A small-molecule ligand and the protein it binds are described below.
Small molecule (SMILES): Nc1ncnc2c1ncn2[C@@H]1O[C@H](CO[P](=O)(O)O[P](=O)(O)OC[C@H]2O[C@@H](O)[C@H](O)[C@@H]2O)[C@@H](O)[C@H]1O

Binding-site contacts:
Ligand atom C2D contacts residue ASP696 of chain 1.A at 2.5 Å.
Ligand atom O4D contacts residue DDE699 of chain 1.A at 2.4 Å (h-bond).
Ligand atom O3D contacts residue DDE699 of chain 1.A at 3.9 Å.
Ligand atom C3D contacts residue ILE698 of chain 1.A at 3.9 Å (hydrophobic).
Ligand atom C1D contacts residue DDE699 of chain 1.A at 1.4 Å.
Ligand atom C5 contacts residue ASP696 of chain 1.A at 4.4 Å.
Ligand atom O3D contacts residue ILE698 of chain 1.A at 4.1 Å.
Ligand atom PB contacts residue DDE699 of chain 1.A at 4.1 Å.
Ligand atom C4D contacts residue ASP696 of chain 1.A at 3.4 Å.
Ligand atom C2D contacts residue ILE698 of chain 1.A at 3.8 Å (hydrophobic).
Ligand atom O1B contacts residue DDE699 of chain 1.A at 4.1 Å.
Ligand atom C5D contacts residue ASP696 of chain 1.A at 4.5 Å.
Ligand atom O3D contacts residue HIS694 of chain 1.A at 3.6 Å.
Ligand atom N7 contacts residue ASP696 of chain 1.A at 3.8 Å.
Ligand atom C1D contacts residue ILE698 of chain 1.A at 2.8 Å (hydrophobic).
Ligand atom O3D contacts residue ASP696 of chain 1.A at 1.2 Å.
Ligand atom C1D contacts residue ASP696 of chain 1.A at 4.0 Å.
Ligand atom O2B contacts residue DDE699 of chain 1.A at 2.9 Å.
Ligand atom C3D contacts residue DDE699 of chain 1.A at 3.4 Å.
Ligand atom O4D contacts residue ASP696 of chain 1.A at 4.2 Å.
Ligand atom C8 contacts residue ASP696 of chain 1.A at 4.4 Å.
Ligand atom C4D contacts residue ILE698 of chain 1.A at 3.5 Å (hydrophobic).
Ligand atom C3D contacts residue ASP696 of chain 1.A at 2.2 Å.
Ligand atom C2D contacts residue DDE699 of chain 1.A at 2.5 Å.
Ligand atom O5D contacts residue DDE699 of chain 1.A at 3.9 Å.
Ligand atom O2D contacts residue ILE698 of chain 1.A at 4.1 Å.
Ligand atom C4D contacts residue DDE699 of chain 1.A at 3.5 Å.
Ligand atom C3D contacts residue HIS694 of chain 1.A at 4.1 Å.
Ligand atom O2' contacts residue DDE699 of chain 1.A at 4.2 Å.
Ligand atom O2D contacts residue ASP696 of chain 1.A at 2.1 Å (salt-bridge).
Ligand atom C3' contacts residue DDE699 of chain 1.A at 4.5 Å.
Ligand atom O2D contacts residue HIS694 of chain 1.A at 2.1 Å (h-bond).
Ligand atom O2D contacts residue DDE699 of chain 1.A at 2.7 Å.
Ligand atom O4D contacts residue ILE698 of chain 1.A at 2.7 Å.
Ligand atom C2D contacts residue HIS694 of chain 1.A at 3.5 Å.

Sequence of chain 1.A:
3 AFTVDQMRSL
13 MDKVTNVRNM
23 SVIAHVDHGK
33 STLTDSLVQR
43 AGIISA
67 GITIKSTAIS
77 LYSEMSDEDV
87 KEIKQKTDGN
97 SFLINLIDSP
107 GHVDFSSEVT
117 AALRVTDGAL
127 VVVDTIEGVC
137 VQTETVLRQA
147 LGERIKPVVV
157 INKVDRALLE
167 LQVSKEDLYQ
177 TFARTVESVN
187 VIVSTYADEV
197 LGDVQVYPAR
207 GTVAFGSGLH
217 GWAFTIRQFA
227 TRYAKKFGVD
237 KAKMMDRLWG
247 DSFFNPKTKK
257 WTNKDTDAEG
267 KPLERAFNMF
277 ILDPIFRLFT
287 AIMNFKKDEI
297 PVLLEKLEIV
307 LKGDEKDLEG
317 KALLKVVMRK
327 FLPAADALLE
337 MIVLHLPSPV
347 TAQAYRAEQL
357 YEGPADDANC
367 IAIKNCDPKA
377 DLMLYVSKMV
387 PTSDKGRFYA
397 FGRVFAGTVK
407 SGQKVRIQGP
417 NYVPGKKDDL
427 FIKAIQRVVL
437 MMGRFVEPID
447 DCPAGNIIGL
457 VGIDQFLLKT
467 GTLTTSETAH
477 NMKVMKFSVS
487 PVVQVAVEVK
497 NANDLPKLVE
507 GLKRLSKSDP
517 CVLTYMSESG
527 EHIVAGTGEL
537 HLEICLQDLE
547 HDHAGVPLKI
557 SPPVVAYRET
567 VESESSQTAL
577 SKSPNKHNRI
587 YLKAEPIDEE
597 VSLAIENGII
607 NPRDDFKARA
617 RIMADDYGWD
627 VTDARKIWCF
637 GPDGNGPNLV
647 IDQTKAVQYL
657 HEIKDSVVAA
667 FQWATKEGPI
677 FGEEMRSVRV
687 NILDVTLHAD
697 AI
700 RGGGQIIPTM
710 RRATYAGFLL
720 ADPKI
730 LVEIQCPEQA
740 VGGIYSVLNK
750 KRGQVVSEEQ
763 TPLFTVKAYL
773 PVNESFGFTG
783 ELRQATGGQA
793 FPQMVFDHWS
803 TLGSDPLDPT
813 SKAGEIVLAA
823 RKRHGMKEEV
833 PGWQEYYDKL